Sequence of chain 1.A:
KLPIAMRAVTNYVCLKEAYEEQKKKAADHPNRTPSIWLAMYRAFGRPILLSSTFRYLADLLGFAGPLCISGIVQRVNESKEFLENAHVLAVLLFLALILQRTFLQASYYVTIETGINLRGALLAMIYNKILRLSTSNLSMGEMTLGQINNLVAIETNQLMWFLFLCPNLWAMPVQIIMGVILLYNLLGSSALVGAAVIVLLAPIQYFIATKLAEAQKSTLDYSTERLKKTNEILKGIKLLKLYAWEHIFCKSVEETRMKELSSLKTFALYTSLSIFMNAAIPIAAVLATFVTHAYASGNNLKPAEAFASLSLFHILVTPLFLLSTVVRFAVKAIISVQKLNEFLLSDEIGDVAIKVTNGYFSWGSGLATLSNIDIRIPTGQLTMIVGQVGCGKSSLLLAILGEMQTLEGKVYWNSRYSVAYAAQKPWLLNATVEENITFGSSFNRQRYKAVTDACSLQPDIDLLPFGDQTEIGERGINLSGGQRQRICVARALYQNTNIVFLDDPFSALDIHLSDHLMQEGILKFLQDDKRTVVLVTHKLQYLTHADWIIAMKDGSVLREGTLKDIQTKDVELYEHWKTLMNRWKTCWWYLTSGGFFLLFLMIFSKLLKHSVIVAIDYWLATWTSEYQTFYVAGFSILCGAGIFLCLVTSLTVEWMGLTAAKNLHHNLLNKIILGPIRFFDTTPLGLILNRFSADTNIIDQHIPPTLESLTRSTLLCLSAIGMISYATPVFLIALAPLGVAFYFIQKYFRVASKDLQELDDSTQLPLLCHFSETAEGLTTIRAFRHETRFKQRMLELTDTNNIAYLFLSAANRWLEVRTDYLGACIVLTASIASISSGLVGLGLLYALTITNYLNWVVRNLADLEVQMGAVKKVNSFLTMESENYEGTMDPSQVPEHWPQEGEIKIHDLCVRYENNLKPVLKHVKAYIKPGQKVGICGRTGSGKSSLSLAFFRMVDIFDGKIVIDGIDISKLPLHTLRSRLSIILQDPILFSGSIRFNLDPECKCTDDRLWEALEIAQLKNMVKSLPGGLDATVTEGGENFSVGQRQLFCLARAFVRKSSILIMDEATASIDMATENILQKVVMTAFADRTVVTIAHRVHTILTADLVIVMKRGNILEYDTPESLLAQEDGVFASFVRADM

Binding-site contacts:
Ligand atom C12 contacts residue ASP1008 of chain 1.A at 4.0 Å.
Ligand atom N4 contacts residue TYR1257 of chain 1.A at 3.9 Å.
Ligand atom C7 contacts residue VAL548 of chain 1.A at 3.8 Å (hydrophobic).
Ligand atom N2 contacts residue ASP1008 of chain 1.A at 3.1 Å (salt-bridge).
Ligand atom C16 contacts residue THR1253 of chain 1.A at 3.3 Å.
Ligand atom C15 contacts residue LEU1116 of chain 1.A at 3.7 Å (hydrophobic).
Ligand atom N1 contacts residue ASP1008 of chain 1.A at 3.1 Å (salt-bridge).
Ligand atom N3 contacts residue ILE1004 of chain 1.A at 3.5 Å.
Ligand atom N4 contacts residue THR1253 of chain 1.A at 3.3 Å (h-bond).
Ligand atom C11 contacts residue ILE1004 of chain 1.A at 3.7 Å (hydrophobic).
Ligand atom N5 contacts residue ARG1112 of chain 1.A at 4.0 Å.
Ligand atom C14 contacts residue HIS576 of chain 1.A at 3.4 Å.
Ligand atom C8 contacts residue VAL548 of chain 1.A at 3.7 Å (hydrophobic).
Ligand atom N5 contacts residue ILE1004 of chain 1.A at 4.2 Å.
Ligand atom C9 contacts residue ILE1007 of chain 1.A at 4.0 Å (hydrophobic).
Ligand atom N2 contacts residue HIS576 of chain 1.A at 3.2 Å (h-bond).
Ligand atom C13 contacts residue ASP1008 of chain 1.A at 4.0 Å.
Ligand atom C15 contacts residue THR1253 of chain 1.A at 4.2 Å.
Ligand atom C16 contacts residue LEU1116 of chain 1.A at 3.5 Å (hydrophobic).
Ligand atom C10 contacts residue PHE575 of chain 1.A at 3.9 Å (hydrophobic).
Ligand atom C13 contacts residue TYR1250 of chain 1.A at 3.5 Å (hydrophobic).
Ligand atom C9 contacts residue ILE1004 of chain 1.A at 3.8 Å (hydrophobic).
Ligand atom C6 contacts residue ASP1008 of chain 1.A at 3.8 Å.
Ligand atom N2 contacts residue ILE1004 of chain 1.A at 4.1 Å.
Ligand atom C13 contacts residue HIS576 of chain 1.A at 3.9 Å.
Ligand atom C7 contacts residue PRO544 of chain 1.A at 4.2 Å (hydrophobic).
Ligand atom C17 contacts residue ILE1004 of chain 1.A at 3.7 Å (hydrophobic).
Ligand atom C10 contacts residue VAL579 of chain 1.A at 3.8 Å (hydrophobic).
Ligand atom C10 contacts residue VAL548 of chain 1.A at 3.4 Å (hydrophobic).
Ligand atom N5 contacts residue VAL579 of chain 1.A at 3.7 Å.
Ligand atom C12 contacts residue HIS576 of chain 1.A at 3.3 Å.
Ligand atom N1 contacts residue ILE1004 of chain 1.A at 4.2 Å.
Ligand atom C8 contacts residue ILE1007 of chain 1.A at 3.9 Å (hydrophobic).
Ligand atom C17 contacts residue VAL579 of chain 1.A at 4.0 Å (hydrophobic).
Ligand atom C9 contacts residue ILE545 of chain 1.A at 3.5 Å (hydrophobic).
Ligand atom C8 contacts residue ASP1008 of chain 1.A at 3.4 Å.
Ligand atom N4 contacts residue HIS576 of chain 1.A at 4.0 Å.
Ligand atom C11 contacts residue ASP1008 of chain 1.A at 4.0 Å.
Ligand atom C16 contacts residue TYR1257 of chain 1.A at 4.0 Å (hydrophobic).
Ligand atom C15 contacts residue TYR1250 of chain 1.A at 3.5 Å (hydrophobic).

This protein binds this small molecule.
Small molecule (SMILES): CCC(C)(C)/N=C(\NC#N)Nc1cccnc1